Sequence of chain 1.A:
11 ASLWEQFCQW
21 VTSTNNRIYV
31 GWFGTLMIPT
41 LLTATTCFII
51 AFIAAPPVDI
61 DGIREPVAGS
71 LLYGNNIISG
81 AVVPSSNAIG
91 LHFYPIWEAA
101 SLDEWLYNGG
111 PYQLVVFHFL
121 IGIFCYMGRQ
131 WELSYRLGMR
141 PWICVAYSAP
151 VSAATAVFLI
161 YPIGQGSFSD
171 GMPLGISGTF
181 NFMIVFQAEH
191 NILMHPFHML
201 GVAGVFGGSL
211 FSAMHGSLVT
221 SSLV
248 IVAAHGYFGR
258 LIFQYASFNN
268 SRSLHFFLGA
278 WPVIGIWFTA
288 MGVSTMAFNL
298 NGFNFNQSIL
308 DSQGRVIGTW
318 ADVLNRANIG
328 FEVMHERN

Sequence of chain 1.H:
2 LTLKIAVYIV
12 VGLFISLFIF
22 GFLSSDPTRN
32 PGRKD

The small molecule below binds the protein below.
Small molecule (SMILES): CSCC[C@H](NC=O)C(=O)O

Binding-site contacts:
Ligand atom CA contacts residue TRP97 of chain 1.A at 4.2 Å (hydrophobic).
Ligand atom SD contacts residue ILE96 of chain 1.A at 4.0 Å.
Ligand atom CE contacts residue TRP97 of chain 1.A at 4.4 Å (hydrophobic).
Ligand atom O1 contacts residue LEU4 of chain 1.H at 3.5 Å (h-bond).
Ligand atom O contacts residue LEU2 of chain 1.H at 3.5 Å (h-bond).
Ligand atom CG contacts residue ALA99 of chain 1.A at 3.9 Å (hydrophobic).
Ligand atom CG contacts residue TRP97 of chain 1.A at 3.9 Å (hydrophobic).
Ligand atom CG contacts residue ILE96 of chain 1.A at 4.5 Å (hydrophobic).
Ligand atom O1 contacts residue THR3 of chain 1.H at 3.2 Å.
Ligand atom CA contacts residue LEU4 of chain 1.H at 4.2 Å (hydrophobic).
Ligand atom O contacts residue LYS5 of chain 1.H at 2.7 Å (salt-bridge).
Ligand atom CE contacts residue ALA99 of chain 1.A at 3.3 Å (hydrophobic).
Ligand atom C contacts residue THR3 of chain 1.H at 3.6 Å.
Ligand atom CB contacts residue TRP97 of chain 1.A at 3.6 Å (hydrophobic).
Ligand atom CN contacts residue THR3 of chain 1.H at 3.9 Å.
Ligand atom C contacts residue LYS5 of chain 1.H at 3.7 Å.
Ligand atom O contacts residue THR3 of chain 1.H at 4.0 Å.
Ligand atom SD contacts residue TRP97 of chain 1.A at 4.0 Å.
Ligand atom C contacts residue TRP97 of chain 1.A at 3.9 Å (hydrophobic).
Ligand atom SD contacts residue ALA99 of chain 1.A at 4.4 Å.
Ligand atom C contacts residue LEU4 of chain 1.H at 3.3 Å (hydrophobic).
Ligand atom CE contacts residue ILE96 of chain 1.A at 3.2 Å (hydrophobic).
Ligand atom N contacts residue LEU2 of chain 1.H at 3.3 Å (h-bond).
Ligand atom CN contacts residue LEU4 of chain 1.H at 4.4 Å (hydrophobic).
Ligand atom O1 contacts residue LEU2 of chain 1.H at 4.3 Å.
Ligand atom CB contacts residue LEU2 of chain 1.H at 4.0 Å (hydrophobic).
Ligand atom O contacts residue LEU4 of chain 1.H at 3.1 Å (h-bond).
Ligand atom CE contacts residue SER101 of chain 1.A at 4.3 Å.
Ligand atom CN contacts residue LEU2 of chain 1.H at 3.8 Å (hydrophobic).
Ligand atom O contacts residue TRP97 of chain 1.A at 3.1 Å.
Ligand atom C contacts residue LEU2 of chain 1.H at 2.9 Å (hydrophobic).
Ligand atom CA contacts residue LEU2 of chain 1.H at 3.5 Å (hydrophobic).